Sequence of chain 1.K:
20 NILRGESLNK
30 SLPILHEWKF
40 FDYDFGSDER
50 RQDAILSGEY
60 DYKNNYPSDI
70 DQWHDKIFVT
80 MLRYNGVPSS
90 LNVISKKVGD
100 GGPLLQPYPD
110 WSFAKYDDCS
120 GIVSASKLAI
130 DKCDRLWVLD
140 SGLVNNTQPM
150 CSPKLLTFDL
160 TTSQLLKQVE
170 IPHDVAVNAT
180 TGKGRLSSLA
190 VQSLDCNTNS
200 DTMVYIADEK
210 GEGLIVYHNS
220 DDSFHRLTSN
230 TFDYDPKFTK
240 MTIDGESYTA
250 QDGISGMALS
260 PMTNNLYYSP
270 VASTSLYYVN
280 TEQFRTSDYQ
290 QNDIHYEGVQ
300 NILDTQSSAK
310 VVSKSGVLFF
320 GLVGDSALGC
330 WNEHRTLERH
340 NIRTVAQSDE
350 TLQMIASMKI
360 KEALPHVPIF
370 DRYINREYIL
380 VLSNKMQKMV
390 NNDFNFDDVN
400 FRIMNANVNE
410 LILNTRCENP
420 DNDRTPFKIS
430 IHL

Binding-site contacts:
Ligand atom C8 contacts residue MET149 of chain 1.K at 4.5 Å (hydrophobic).
Ligand atom N2 contacts residue ASN144 of chain 1.K at 2.9 Å (h-bond).
Ligand atom O7 contacts residue ASN144 of chain 1.K at 3.1 Å (h-bond).
Ligand atom C5 contacts residue ASN84 of chain 1.K at 3.8 Å.
Ligand atom C5 contacts residue ASN144 of chain 1.K at 3.7 Å.
Ligand atom C1 contacts residue ASN144 of chain 1.K at 1.4 Å.
Ligand atom C2 contacts residue ASN144 of chain 1.K at 2.5 Å.
Ligand atom C8 contacts residue ASN144 of chain 1.K at 3.9 Å.
Ligand atom C2 contacts residue GLN147 of chain 1.K at 4.2 Å.
Ligand atom C6 contacts residue ASN84 of chain 1.K at 4.2 Å.
Ligand atom C8 contacts residue VAL143 of chain 1.K at 3.6 Å (hydrophobic).
Ligand atom O7 contacts residue ASN84 of chain 1.K at 3.7 Å.
Ligand atom O5 contacts residue ASN144 of chain 1.K at 2.4 Å (h-bond).
Ligand atom C7 contacts residue ASN144 of chain 1.K at 3.1 Å.
Ligand atom O4 contacts residue ASN84 of chain 1.K at 4.4 Å.
Ligand atom C3 contacts residue ASN144 of chain 1.K at 3.8 Å.
Ligand atom C4 contacts residue ASN144 of chain 1.K at 4.2 Å.
Ligand atom N2 contacts residue GLN147 of chain 1.K at 3.7 Å.
Ligand atom C8 contacts residue GLN147 of chain 1.K at 4.3 Å.
Ligand atom O7 contacts residue TYR83 of chain 1.K at 4.4 Å.

A small-molecule ligand and the protein it binds are described below.
Small molecule (SMILES): CC(=O)N[C@H]1[C@H](O[C@H]2[C@H](O)[C@@H](NC(C)=O)CO[C@@H]2CO)O[C@H](CO)[C@@H](O)[C@@H]1O